A protein and the small-molecule ligand that binds it are described below.
Small molecule (SMILES): N[C@@H](Cc1ccc(O)cc1)C(=O)O

Binding-site contacts:
Ligand atom OXT contacts residue LEU1 of chain 1.J at 0.0 Å (h-bond).
Ligand atom OXT contacts residue HIS33 of chain 1.A at 2.7 Å (h-bond).
Ligand atom C contacts residue HIS33 of chain 1.A at 3.7 Å.
Ligand atom O contacts residue ASP140 of chain 1.A at 3.8 Å.
Ligand atom C contacts residue SER141 of chain 1.A at 1.6 Å.
Ligand atom N contacts residue SER141 of chain 1.A at 3.0 Å (h-bond).
Ligand atom CE2 contacts residue ALA136 of chain 1.A at 3.5 Å (hydrophobic).
Ligand atom CB contacts residue GLU137 of chain 1.A at 3.9 Å.
Ligand atom CZ contacts residue GLY158 of chain 1.A at 3.8 Å.
Ligand atom OXT contacts residue SER141 of chain 1.A at 2.3 Å (h-bond).
Ligand atom CB contacts residue SER141 of chain 1.A at 2.5 Å.
Ligand atom CG contacts residue LEU1 of chain 1.J at 1.0 Å (hydrophobic).
Ligand atom CA contacts residue PRO138 of chain 1.A at 3.8 Å (hydrophobic).
Ligand atom O contacts residue SER141 of chain 1.A at 2.5 Å (h-bond).
Ligand atom OH contacts residue ALA136 of chain 1.A at 3.2 Å (h-bond).
Ligand atom O contacts residue GLY139 of chain 1.A at 2.8 Å (h-bond).
Ligand atom CA contacts residue LEU1 of chain 1.J at 0.1 Å (hydrophobic).
Ligand atom CE2 contacts residue LEU1 of chain 1.J at 1.3 Å (hydrophobic).
Ligand atom O contacts residue PRO138 of chain 1.A at 3.7 Å.
Ligand atom CE1 contacts residue LEU1 of chain 1.J at 2.1 Å (hydrophobic).
Ligand atom CD2 contacts residue ALA136 of chain 1.A at 3.5 Å (hydrophobic).
Ligand atom CA contacts residue SER141 of chain 1.A at 2.4 Å.
Ligand atom O contacts residue LEU1 of chain 1.J at 0.0 Å (h-bond).
Ligand atom CD1 contacts residue PRO138 of chain 1.A at 3.5 Å (hydrophobic).
Ligand atom CZ contacts residue LEU1 of chain 1.J at 2.0 Å (hydrophobic).
Ligand atom OH contacts residue GLY160 of chain 1.A at 3.0 Å (h-bond).
Ligand atom CD2 contacts residue LEU1 of chain 1.J at 0.7 Å (hydrophobic).
Ligand atom CB contacts residue LEU1 of chain 1.J at 0.8 Å (hydrophobic).
Ligand atom CD2 contacts residue GLY157 of chain 1.A at 3.8 Å.
Ligand atom CD1 contacts residue GLU137 of chain 1.A at 3.6 Å.
Ligand atom CE2 contacts residue GLY158 of chain 1.A at 3.7 Å.
Ligand atom CD1 contacts residue LEU1 of chain 1.J at 1.8 Å (hydrophobic).
Ligand atom OH contacts residue SER159 of chain 1.A at 3.3 Å.
Ligand atom OH contacts residue GLY158 of chain 1.A at 3.5 Å.
Ligand atom CA contacts residue GOL1 of chain 1.O at 3.7 Å.
Ligand atom OH contacts residue LEU1 of chain 1.J at 3.4 Å.
Ligand atom N contacts residue LEU1 of chain 1.J at 0.0 Å (h-bond).
Ligand atom C contacts residue LEU1 of chain 1.J at 0.0 Å (hydrophobic).
Ligand atom N contacts residue GOL1 of chain 1.O at 2.4 Å (h-bond).
Ligand atom CZ contacts residue ALA136 of chain 1.A at 3.2 Å (hydrophobic).

Sequence of chain 1.A:
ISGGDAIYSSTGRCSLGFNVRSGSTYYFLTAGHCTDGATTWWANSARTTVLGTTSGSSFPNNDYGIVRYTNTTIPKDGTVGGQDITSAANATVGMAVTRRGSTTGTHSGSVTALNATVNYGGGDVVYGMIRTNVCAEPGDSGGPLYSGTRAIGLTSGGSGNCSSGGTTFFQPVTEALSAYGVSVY